A protein and the small-molecule ligand that binds it are described below.
Small molecule (SMILES): CC(=O)N[C@@H]1[C@@H](O)[C@H](O)[C@@H](CO)O[C@H]1O

Sequence of chain 1.J:
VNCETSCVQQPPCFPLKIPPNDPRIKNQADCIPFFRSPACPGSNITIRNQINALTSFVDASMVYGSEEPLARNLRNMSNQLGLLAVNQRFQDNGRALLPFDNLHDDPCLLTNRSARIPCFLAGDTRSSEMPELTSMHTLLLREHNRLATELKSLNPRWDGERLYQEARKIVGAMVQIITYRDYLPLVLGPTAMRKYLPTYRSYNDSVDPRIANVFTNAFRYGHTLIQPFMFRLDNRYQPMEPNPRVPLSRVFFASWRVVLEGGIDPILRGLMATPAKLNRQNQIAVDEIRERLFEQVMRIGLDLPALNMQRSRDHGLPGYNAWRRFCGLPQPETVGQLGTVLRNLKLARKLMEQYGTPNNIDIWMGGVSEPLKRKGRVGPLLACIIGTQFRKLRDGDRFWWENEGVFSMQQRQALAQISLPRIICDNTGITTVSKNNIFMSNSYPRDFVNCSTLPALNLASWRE

Binding-site contacts:
Ligand atom O5 contacts residue ASN80 of chain 1.J at 3.1 Å (h-bond).
Ligand atom C2 contacts residue ASN77 of chain 1.J at 2.3 Å.
Ligand atom C4 contacts residue ASN77 of chain 1.J at 4.1 Å.
Ligand atom O7 contacts residue ASN77 of chain 1.J at 3.3 Å (h-bond).
Ligand atom O7 contacts residue VAL87 of chain 1.J at 3.0 Å (h-bond).
Ligand atom C3 contacts residue ASN77 of chain 1.J at 3.7 Å.
Ligand atom C5 contacts residue ASN77 of chain 1.J at 3.6 Å.
Ligand atom C6 contacts residue ASN80 of chain 1.J at 3.9 Å.
Ligand atom C7 contacts residue GLN89 of chain 1.J at 2.9 Å.
Ligand atom C8 contacts residue ASN77 of chain 1.J at 4.3 Å.
Ligand atom O3 contacts residue GLN89 of chain 1.J at 3.3 Å (h-bond).
Ligand atom C8 contacts residue SER79 of chain 1.J at 4.5 Å.
Ligand atom O7 contacts residue GLN89 of chain 1.J at 3.3 Å (h-bond).
Ligand atom O5 contacts residue LEU84 of chain 1.J at 3.7 Å.
Ligand atom N2 contacts residue ASN77 of chain 1.J at 2.8 Å (h-bond).
Ligand atom O3 contacts residue VAL87 of chain 1.J at 3.8 Å.
Ligand atom C3 contacts residue GLN89 of chain 1.J at 4.0 Å.
Ligand atom C7 contacts residue ASN77 of chain 1.J at 3.2 Å.
Ligand atom C1 contacts residue ASN80 of chain 1.J at 3.4 Å.
Ligand atom C8 contacts residue ALA86 of chain 1.J at 4.5 Å (hydrophobic).
Ligand atom C5 contacts residue ASN80 of chain 1.J at 3.6 Å.
Ligand atom C7 contacts residue ALA86 of chain 1.J at 4.3 Å (hydrophobic).
Ligand atom O6 contacts residue LEU84 of chain 1.J at 3.8 Å.
Ligand atom N2 contacts residue GLN89 of chain 1.J at 3.2 Å (h-bond).
Ligand atom C7 contacts residue VAL87 of chain 1.J at 4.2 Å (hydrophobic).
Ligand atom O5 contacts residue ASN77 of chain 1.J at 2.3 Å (h-bond).
Ligand atom C1 contacts residue ASN77 of chain 1.J at 1.4 Å.
Ligand atom C2 contacts residue GLN89 of chain 1.J at 3.9 Å.
Ligand atom O7 contacts residue ALA86 of chain 1.J at 3.2 Å.
Ligand atom C8 contacts residue GLN89 of chain 1.J at 3.1 Å.
Ligand atom N2 contacts residue SER79 of chain 1.J at 4.4 Å.
Ligand atom C6 contacts residue LEU84 of chain 1.J at 4.5 Å (hydrophobic).